Sequence of chain 1.A:
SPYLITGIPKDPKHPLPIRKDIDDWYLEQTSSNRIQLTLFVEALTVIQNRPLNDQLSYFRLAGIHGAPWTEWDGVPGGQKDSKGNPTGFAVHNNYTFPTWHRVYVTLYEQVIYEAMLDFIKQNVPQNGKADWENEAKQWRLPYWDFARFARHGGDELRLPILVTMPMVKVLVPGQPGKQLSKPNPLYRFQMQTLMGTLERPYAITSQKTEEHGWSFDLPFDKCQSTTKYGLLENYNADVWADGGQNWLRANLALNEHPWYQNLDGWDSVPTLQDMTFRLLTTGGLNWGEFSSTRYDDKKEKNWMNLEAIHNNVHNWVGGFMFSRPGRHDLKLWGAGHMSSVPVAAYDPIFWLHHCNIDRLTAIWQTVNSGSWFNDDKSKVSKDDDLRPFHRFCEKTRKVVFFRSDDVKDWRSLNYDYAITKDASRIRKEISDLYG

Binding-site contacts:
Ligand atom CB contacts residue ASN333 of chain 1.A at 3.4 Å.
Ligand atom CZ contacts residue VAL363 of chain 1.A at 3.4 Å (hydrophobic).
Ligand atom C contacts residue DAH1 of chain 1.D at 0.1 Å.
Ligand atom CD2 contacts residue HIS336 of chain 1.A at 3.9 Å.
Ligand atom CD2 contacts residue DAH1 of chain 1.D at 0.5 Å.
Ligand atom CG contacts residue DAH1 of chain 1.D at 0.5 Å.
Ligand atom CD1 contacts residue MET360 of chain 1.A at 3.6 Å (hydrophobic).
Ligand atom CD1 contacts residue HIS336 of chain 1.A at 3.5 Å.
Ligand atom CG contacts residue HIS336 of chain 1.A at 3.7 Å.
Ligand atom CD2 contacts residue ASN333 of chain 1.A at 3.4 Å.
Ligand atom N contacts residue ASN337 of chain 1.A at 3.3 Å (h-bond).
Ligand atom CE2 contacts residue HIS336 of chain 1.A at 3.6 Å.
Ligand atom O contacts residue DAH1 of chain 1.D at 0.1 Å (h-bond).
Ligand atom CE1 contacts residue VAL363 of chain 1.A at 3.6 Å (hydrophobic).
Ligand atom OH contacts residue VAL363 of chain 1.A at 3.7 Å.
Ligand atom OXT contacts residue ASN337 of chain 1.A at 2.9 Å (h-bond).
Ligand atom OXT contacts residue DAH1 of chain 1.D at 0.1 Å (h-bond).
Ligand atom O contacts residue ASN333 of chain 1.A at 3.5 Å (h-bond).
Ligand atom N contacts residue DAH1 of chain 1.D at 0.8 Å (h-bond).
Ligand atom CA contacts residue DAH1 of chain 1.D at 0.2 Å.
Ligand atom CE2 contacts residue HIS332 of chain 1.A at 3.6 Å.
Ligand atom CZ contacts residue HIS336 of chain 1.A at 3.5 Å.
Ligand atom CD1 contacts residue DAH1 of chain 1.D at 0.3 Å.
Ligand atom OH contacts residue HIS98 of chain 1.A at 3.7 Å.
Ligand atom CE1 contacts residue HIS336 of chain 1.A at 3.4 Å.
Ligand atom N contacts residue SER361 of chain 1.A at 3.0 Å (h-bond).
Ligand atom CB contacts residue ASN337 of chain 1.A at 3.5 Å.
Ligand atom CE1 contacts residue DAH1 of chain 1.D at 0.1 Å.
Ligand atom CE2 contacts residue DAH1 of chain 1.D at 0.5 Å.
Ligand atom CA contacts residue ASN337 of chain 1.A at 3.8 Å.
Ligand atom OH contacts residue DAH1 of chain 1.D at 0.6 Å (h-bond).
Ligand atom CB contacts residue DAH1 of chain 1.D at 0.8 Å.
Ligand atom CD1 contacts residue SER361 of chain 1.A at 3.5 Å.
Ligand atom OH contacts residue HIS336 of chain 1.A at 3.5 Å.
Ligand atom CZ contacts residue DAH1 of chain 1.D at 0.3 Å.
Ligand atom OH contacts residue HIS71 of chain 1.A at 3.2 Å.
Ligand atom O contacts residue TYR271 of chain 1.A at 3.6 Å (h-bond).
Ligand atom C contacts residue ASN337 of chain 1.A at 3.8 Å.
Ligand atom CE2 contacts residue VAL363 of chain 1.A at 3.5 Å (hydrophobic).
Ligand atom CE1 contacts residue MET360 of chain 1.A at 3.6 Å (hydrophobic).

The protein below binds the small molecule below.
Small molecule (SMILES): N[C@@H](Cc1ccc(O)cc1)C(=O)O